Binding-site contacts:
Ligand atom CBB contacts residue ARG228 of chain 2.A at 3.6 Å.
Ligand atom CAC contacts residue ILE285 of chain 2.A at 4.4 Å (hydrophobic).
Ligand atom CAQ contacts residue TYR221 of chain 2.A at 4.2 Å (hydrophobic).
Ligand atom CAL contacts residue TYR221 of chain 2.A at 3.8 Å (hydrophobic).
Ligand atom OAT contacts residue ARG222 of chain 2.A at 3.5 Å.
Ligand atom CAQ contacts residue ILE285 of chain 2.A at 4.0 Å (hydrophobic).
Ligand atom OAA contacts residue GLY197 of chain 2.A at 3.9 Å.
Ligand atom CAB contacts residue GLY196 of chain 2.A at 4.4 Å.
Ligand atom CAO contacts residue SO41 of chain 2.E at 4.1 Å.
Ligand atom NAE contacts residue ILE285 of chain 2.A at 3.9 Å.
Ligand atom CAP contacts residue ILE285 of chain 2.A at 4.3 Å (hydrophobic).
Ligand atom CAO contacts residue TYR221 of chain 2.A at 3.1 Å (hydrophobic).
Ligand atom CBC contacts residue TYR221 of chain 2.A at 4.1 Å (hydrophobic).
Ligand atom OAI contacts residue ARG228 of chain 2.A at 2.9 Å (salt-bridge).
Ligand atom CAL contacts residue ARG228 of chain 2.A at 3.9 Å.
Ligand atom CBC contacts residue ARG228 of chain 2.A at 3.8 Å.
Ligand atom OAA contacts residue SO41 of chain 2.E at 2.9 Å (h-bond).
Ligand atom CBD contacts residue ARG228 of chain 2.A at 4.0 Å.
Ligand atom CAJ contacts residue ARG228 of chain 2.A at 3.5 Å.
Ligand atom CAC contacts residue ARG222 of chain 2.A at 4.0 Å.
Ligand atom NAM contacts residue TYR221 of chain 2.A at 3.8 Å.
Ligand atom CBA contacts residue ARG228 of chain 2.A at 3.3 Å.
Ligand atom CAP contacts residue TYR221 of chain 2.A at 3.9 Å (hydrophobic).
Ligand atom CAS contacts residue ILE285 of chain 2.A at 4.0 Å (hydrophobic).
Ligand atom CAK contacts residue ARG228 of chain 2.A at 3.7 Å.
Ligand atom CAP contacts residue SO41 of chain 2.E at 3.6 Å.
Ligand atom CAR contacts residue ILE285 of chain 2.A at 3.8 Å (hydrophobic).
Ligand atom OAZ contacts residue ARG228 of chain 2.A at 4.2 Å.
Ligand atom OAA contacts residue ILE285 of chain 2.A at 3.8 Å.
Ligand atom OAT contacts residue ASN254 of chain 2.A at 4.1 Å.
Ligand atom CAD contacts residue ILE285 of chain 2.A at 3.9 Å (hydrophobic).
Ligand atom OAA contacts residue GLY196 of chain 2.A at 4.3 Å.
Ligand atom CAQ contacts residue SO41 of chain 2.E at 4.2 Å.
Ligand atom CBD contacts residue TYR221 of chain 2.A at 3.4 Å (hydrophobic).
Ligand atom CAN contacts residue ARG228 of chain 2.A at 4.1 Å.
Ligand atom CAR contacts residue SO41 of chain 2.E at 4.2 Å.
Ligand atom OAF contacts residue ILE285 of chain 2.A at 3.3 Å.
Ligand atom CAN contacts residue SO41 of chain 2.E at 4.3 Å.
Ligand atom CAN contacts residue TYR221 of chain 2.A at 3.8 Å (hydrophobic).
Ligand atom CAB contacts residue TYR221 of chain 2.A at 3.7 Å (hydrophobic).

A protein and the small-molecule ligand that binds it are described below.
Small molecule (SMILES): CCN(CC)CCOC(=O)c1ccc(NCCC(=O)c2ccc([N+](=O)[O-])cc2)cc1

Sequence of chain 2.A:
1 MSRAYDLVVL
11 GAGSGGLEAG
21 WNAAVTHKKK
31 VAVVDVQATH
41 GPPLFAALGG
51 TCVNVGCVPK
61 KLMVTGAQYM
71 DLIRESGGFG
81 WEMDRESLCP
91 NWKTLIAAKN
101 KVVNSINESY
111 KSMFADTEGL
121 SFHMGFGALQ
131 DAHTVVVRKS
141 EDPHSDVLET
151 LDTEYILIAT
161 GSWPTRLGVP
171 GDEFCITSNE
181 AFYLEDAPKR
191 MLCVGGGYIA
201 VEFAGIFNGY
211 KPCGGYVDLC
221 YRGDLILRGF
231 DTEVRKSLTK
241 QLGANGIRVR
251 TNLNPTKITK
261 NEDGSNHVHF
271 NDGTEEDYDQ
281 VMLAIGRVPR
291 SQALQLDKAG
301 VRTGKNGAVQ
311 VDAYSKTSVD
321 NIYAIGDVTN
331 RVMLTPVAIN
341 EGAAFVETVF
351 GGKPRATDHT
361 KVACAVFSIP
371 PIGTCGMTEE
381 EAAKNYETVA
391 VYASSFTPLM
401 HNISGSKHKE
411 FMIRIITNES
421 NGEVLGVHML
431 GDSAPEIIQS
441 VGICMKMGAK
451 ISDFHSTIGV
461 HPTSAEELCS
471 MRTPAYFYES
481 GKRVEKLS